Sequence of chain 1.B:
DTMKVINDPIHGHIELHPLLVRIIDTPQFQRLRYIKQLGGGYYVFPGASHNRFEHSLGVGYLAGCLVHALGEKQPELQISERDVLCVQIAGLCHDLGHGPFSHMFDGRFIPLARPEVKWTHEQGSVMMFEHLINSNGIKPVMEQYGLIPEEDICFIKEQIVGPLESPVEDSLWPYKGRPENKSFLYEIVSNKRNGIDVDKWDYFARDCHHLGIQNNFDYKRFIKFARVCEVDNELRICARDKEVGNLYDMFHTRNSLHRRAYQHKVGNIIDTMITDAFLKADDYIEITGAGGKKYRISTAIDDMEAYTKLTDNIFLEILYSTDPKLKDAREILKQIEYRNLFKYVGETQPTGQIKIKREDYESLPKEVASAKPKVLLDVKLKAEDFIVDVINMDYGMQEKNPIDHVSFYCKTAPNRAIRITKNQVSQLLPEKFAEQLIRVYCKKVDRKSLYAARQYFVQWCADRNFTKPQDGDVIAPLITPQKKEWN

This small molecule binds to this protein.
Small molecule (SMILES): Nc1nc(=O)c2ncn([C@H]3C[C@H](O)[C@@H](CO[P](=O)(S)OP(=O)(O)OP(=O)(O)O)O3)c2[nH]1

Binding-site contacts:
Ligand atom O2G contacts residue LYS523 of chain 1.C at 3.6 Å (salt-bridge).
Ligand atom C3' contacts residue VAL156 of chain 1.B at 3.4 Å (hydrophobic).
Ligand atom C4 contacts residue ASN119 of chain 1.A at 3.7 Å.
Ligand atom S1A contacts residue LYS354 of chain 1.C at 2.5 Å (salt-bridge).
Ligand atom C5' contacts residue VAL117 of chain 1.A at 2.9 Å (hydrophobic).
Ligand atom C1' contacts residue PHE157 of chain 1.B at 3.6 Å (hydrophobic).
Ligand atom N1 contacts residue ARG372 of chain 1.B at 3.8 Å.
Ligand atom O6 contacts residue ARG372 of chain 1.B at 3.3 Å.
Ligand atom O2B contacts residue T8T1 of chain 1.H at 2.6 Å (h-bond).
Ligand atom O1B contacts residue T8T1 of chain 1.H at 3.6 Å.
Ligand atom O3A contacts residue LYS354 of chain 1.C at 3.4 Å (salt-bridge).
Ligand atom C2 contacts residue ASN119 of chain 1.A at 2.9 Å.
Ligand atom C5' contacts residue T8T1 of chain 1.H at 3.7 Å.
Ligand atom O3B contacts residue LYS354 of chain 1.C at 3.1 Å (salt-bridge).
Ligand atom N3 contacts residue ASN119 of chain 1.A at 2.5 Å (h-bond).
Ligand atom O3A contacts residue T8T1 of chain 1.H at 3.1 Å (h-bond).
Ligand atom O2A contacts residue HIS376 of chain 1.B at 3.2 Å (h-bond).
Ligand atom C4' contacts residue ASN119 of chain 1.A at 3.4 Å.
Ligand atom S1A contacts residue PHE337 of chain 1.C at 3.3 Å.
Ligand atom C1' contacts residue ASN119 of chain 1.A at 3.3 Å.
Ligand atom C3' contacts residue ASN119 of chain 1.A at 3.6 Å.
Ligand atom O1B contacts residue HIS376 of chain 1.B at 3.4 Å.
Ligand atom C2' contacts residue VAL156 of chain 1.B at 3.8 Å (hydrophobic).
Ligand atom O3' contacts residue ASN119 of chain 1.A at 2.6 Å (h-bond).
Ligand atom O2G contacts residue T8T1 of chain 1.H at 3.5 Å (h-bond).
Ligand atom O2A contacts residue LYS354 of chain 1.C at 1.9 Å (salt-bridge).
Ligand atom N9 contacts residue PHE157 of chain 1.B at 3.6 Å.
Ligand atom C2' contacts residue PHE157 of chain 1.B at 3.7 Å (hydrophobic).
Ligand atom S1A contacts residue ARG333 of chain 1.C at 3.5 Å (salt-bridge).
Ligand atom C8 contacts residue HIS376 of chain 1.B at 3.8 Å.
Ligand atom PB contacts residue T8T1 of chain 1.H at 3.4 Å.
Ligand atom O4' contacts residue ASN119 of chain 1.A at 3.3 Å.
Ligand atom N2 contacts residue ASN119 of chain 1.A at 2.6 Å (h-bond).
Ligand atom PA contacts residue LYS354 of chain 1.C at 2.5 Å.
Ligand atom O1G contacts residue ARG352 of chain 1.C at 2.8 Å (salt-bridge).
Ligand atom O3' contacts residue ILE118 of chain 1.A at 3.5 Å.
Ligand atom C4' contacts residue ILE118 of chain 1.A at 3.6 Å (hydrophobic).
Ligand atom O3' contacts residue VAL156 of chain 1.B at 3.0 Å (h-bond).
Ligand atom O6 contacts residue ASN358 of chain 1.C at 3.7 Å.
Ligand atom C4' contacts residue VAL117 of chain 1.A at 3.3 Å (hydrophobic).

Sequence of chain 1.C:
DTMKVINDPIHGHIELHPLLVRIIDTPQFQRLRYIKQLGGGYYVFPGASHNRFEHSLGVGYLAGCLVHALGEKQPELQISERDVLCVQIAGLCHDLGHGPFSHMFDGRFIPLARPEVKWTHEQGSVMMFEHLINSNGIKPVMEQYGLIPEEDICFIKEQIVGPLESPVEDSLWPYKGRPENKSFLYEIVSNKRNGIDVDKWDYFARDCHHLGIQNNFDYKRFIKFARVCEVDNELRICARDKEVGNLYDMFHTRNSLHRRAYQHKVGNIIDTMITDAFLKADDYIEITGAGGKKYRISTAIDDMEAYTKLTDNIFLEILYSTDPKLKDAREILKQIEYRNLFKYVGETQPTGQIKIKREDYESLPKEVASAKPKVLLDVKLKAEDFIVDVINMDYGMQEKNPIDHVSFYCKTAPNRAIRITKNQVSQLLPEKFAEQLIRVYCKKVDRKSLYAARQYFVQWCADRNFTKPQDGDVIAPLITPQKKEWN

Sequence of chain 1.A:
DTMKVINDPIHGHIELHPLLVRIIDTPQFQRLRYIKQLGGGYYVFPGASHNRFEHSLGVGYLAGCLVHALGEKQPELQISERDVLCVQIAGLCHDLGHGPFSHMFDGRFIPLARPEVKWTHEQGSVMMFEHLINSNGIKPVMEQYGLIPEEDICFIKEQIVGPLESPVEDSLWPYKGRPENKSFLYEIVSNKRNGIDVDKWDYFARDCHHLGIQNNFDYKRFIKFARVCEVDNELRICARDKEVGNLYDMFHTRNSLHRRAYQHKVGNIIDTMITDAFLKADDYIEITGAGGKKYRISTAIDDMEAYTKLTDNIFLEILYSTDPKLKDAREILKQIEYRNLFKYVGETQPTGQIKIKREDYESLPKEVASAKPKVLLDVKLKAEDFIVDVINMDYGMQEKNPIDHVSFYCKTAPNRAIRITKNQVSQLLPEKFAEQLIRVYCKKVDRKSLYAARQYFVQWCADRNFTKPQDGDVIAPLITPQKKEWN